A small-molecule ligand and the protein it binds are described below.
Small molecule (SMILES): Cc1cc(CCCCCCCOc2ccc(C3=NCCO3)cc2)on1

Binding-site contacts:
Ligand atom C2B contacts residue TRP203 of chain 38.A at 4.0 Å (hydrophobic).
Ligand atom C4 contacts residue ILE24 of chain 38.C at 4.0 Å (hydrophobic).
Ligand atom C4C contacts residue VAL192 of chain 38.A at 3.5 Å (hydrophobic).
Ligand atom C5 contacts residue PHE155 of chain 38.A at 3.9 Å (hydrophobic).
Ligand atom C5 contacts residue PHE233 of chain 38.A at 4.0 Å (hydrophobic).
Ligand atom C4A contacts residue ASP112 of chain 38.A at 2.6 Å.
Ligand atom C4C contacts residue PHE135 of chain 38.A at 3.8 Å (hydrophobic).
Ligand atom C6B contacts residue ILE113 of chain 38.A at 4.0 Å (hydrophobic).
Ligand atom C5B contacts residue ILE113 of chain 38.A at 3.5 Å (hydrophobic).
Ligand atom N3A contacts residue ASP112 of chain 38.A at 2.5 Å (salt-bridge).
Ligand atom C2C contacts residue VAL192 of chain 38.A at 3.7 Å (hydrophobic).
Ligand atom O1A contacts residue TRP203 of chain 38.A at 3.3 Å.
Ligand atom C2C contacts residue PHE155 of chain 38.A at 3.9 Å (hydrophobic).
Ligand atom C2B contacts residue TYR201 of chain 38.A at 3.5 Å (hydrophobic).
Ligand atom C5A contacts residue ASN228 of chain 38.A at 4.0 Å.
Ligand atom C5C contacts residue ILE111 of chain 38.A at 3.8 Å (hydrophobic).
Ligand atom C3C contacts residue PHE135 of chain 38.A at 3.8 Å (hydrophobic).
Ligand atom N2 contacts residue PHE233 of chain 38.A at 3.7 Å.
Ligand atom C5B contacts residue ASP112 of chain 38.A at 4.0 Å.
Ligand atom N3A contacts residue THR114 of chain 38.A at 4.0 Å.
Ligand atom C6C contacts residue TYR201 of chain 38.A at 3.9 Å (hydrophobic).
Ligand atom C3B contacts residue TRP203 of chain 38.A at 3.1 Å (hydrophobic).
Ligand atom C4A contacts residue THR114 of chain 38.A at 3.5 Å.
Ligand atom C31 contacts residue ILE24 of chain 38.C at 3.6 Å (hydrophobic).
Ligand atom O1 contacts residue PHE233 of chain 38.A at 3.1 Å.
Ligand atom C2A contacts residue ASP112 of chain 38.A at 3.8 Å.
Ligand atom C5B contacts residue ILE111 of chain 38.A at 3.9 Å (hydrophobic).
Ligand atom O1 contacts residue PHE155 of chain 38.A at 3.4 Å.
Ligand atom C2A contacts residue TRP203 of chain 38.A at 3.6 Å (hydrophobic).
Ligand atom N2 contacts residue PHE155 of chain 38.A at 3.5 Å.
Ligand atom C5C contacts residue PHE135 of chain 38.A at 3.5 Å (hydrophobic).
Ligand atom O1B contacts residue TYR201 of chain 38.A at 3.4 Å.
Ligand atom C5A contacts residue ASP112 of chain 38.A at 4.0 Å.
Ligand atom C4B contacts residue TRP203 of chain 38.A at 3.5 Å (hydrophobic).
Ligand atom C31 contacts residue PRO177 of chain 38.A at 3.9 Å (hydrophobic).
Ligand atom C4B contacts residue ILE113 of chain 38.A at 4.0 Å (hydrophobic).
Ligand atom N3A contacts residue ILE113 of chain 38.A at 3.8 Å.
Ligand atom C31 contacts residue VAL179 of chain 38.A at 3.3 Å (hydrophobic).
Ligand atom O1A contacts residue ASN228 of chain 38.A at 3.7 Å.
Ligand atom C3B contacts residue ASN228 of chain 38.A at 4.0 Å.

Sequence of chain 38.A:
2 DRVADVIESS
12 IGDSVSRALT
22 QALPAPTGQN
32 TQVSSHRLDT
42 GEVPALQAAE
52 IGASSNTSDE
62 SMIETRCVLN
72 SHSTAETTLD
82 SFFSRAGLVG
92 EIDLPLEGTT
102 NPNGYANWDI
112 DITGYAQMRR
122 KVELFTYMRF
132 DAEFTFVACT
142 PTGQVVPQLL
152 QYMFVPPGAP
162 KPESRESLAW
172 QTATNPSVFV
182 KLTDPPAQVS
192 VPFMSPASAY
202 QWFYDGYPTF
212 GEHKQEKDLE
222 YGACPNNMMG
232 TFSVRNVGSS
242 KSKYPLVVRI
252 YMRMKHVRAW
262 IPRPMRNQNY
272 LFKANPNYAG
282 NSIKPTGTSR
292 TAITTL

Sequence of chain 38.C:
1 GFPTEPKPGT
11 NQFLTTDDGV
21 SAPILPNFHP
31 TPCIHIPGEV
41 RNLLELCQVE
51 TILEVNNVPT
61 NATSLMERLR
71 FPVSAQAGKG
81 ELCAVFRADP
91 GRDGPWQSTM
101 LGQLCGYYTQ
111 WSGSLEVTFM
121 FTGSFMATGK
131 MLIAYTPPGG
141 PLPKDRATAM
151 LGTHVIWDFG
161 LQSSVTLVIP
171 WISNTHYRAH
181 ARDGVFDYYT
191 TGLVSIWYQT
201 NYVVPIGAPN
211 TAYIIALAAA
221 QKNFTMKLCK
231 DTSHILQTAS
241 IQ

Sequence of chain 39.C:
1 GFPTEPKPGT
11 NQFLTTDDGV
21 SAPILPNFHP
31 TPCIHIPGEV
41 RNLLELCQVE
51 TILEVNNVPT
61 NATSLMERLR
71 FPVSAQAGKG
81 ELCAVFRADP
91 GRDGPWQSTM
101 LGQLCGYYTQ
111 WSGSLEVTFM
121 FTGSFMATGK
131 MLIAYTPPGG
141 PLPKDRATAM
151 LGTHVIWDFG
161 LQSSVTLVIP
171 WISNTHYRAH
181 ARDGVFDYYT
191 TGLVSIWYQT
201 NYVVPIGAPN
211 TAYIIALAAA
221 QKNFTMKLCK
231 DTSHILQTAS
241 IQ